This protein binds this small molecule.
Small molecule (SMILES): CC(=O)N[C@@H]1[C@@H](O)[C@H](O)[C@@H](CO)O[C@H]1O

Sequence of chain 1.C:
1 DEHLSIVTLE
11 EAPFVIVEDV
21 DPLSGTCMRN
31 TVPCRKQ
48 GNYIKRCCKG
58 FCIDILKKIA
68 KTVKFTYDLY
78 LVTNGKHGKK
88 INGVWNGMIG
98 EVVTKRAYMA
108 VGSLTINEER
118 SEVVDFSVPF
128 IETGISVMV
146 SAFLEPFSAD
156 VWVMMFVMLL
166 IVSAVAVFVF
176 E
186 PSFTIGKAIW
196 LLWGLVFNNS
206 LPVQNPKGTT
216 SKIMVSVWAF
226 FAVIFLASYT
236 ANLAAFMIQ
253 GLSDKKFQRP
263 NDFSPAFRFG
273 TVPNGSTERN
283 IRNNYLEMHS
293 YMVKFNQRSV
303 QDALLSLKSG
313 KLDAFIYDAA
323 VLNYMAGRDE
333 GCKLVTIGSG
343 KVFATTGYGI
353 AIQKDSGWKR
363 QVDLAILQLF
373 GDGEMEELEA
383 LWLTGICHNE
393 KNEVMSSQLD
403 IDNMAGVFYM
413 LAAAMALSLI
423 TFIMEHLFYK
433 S

Binding-site contacts:
Ligand atom O5 contacts residue ASN276 of chain 1.C at 2.1 Å (h-bond).
Ligand atom C3 contacts residue ASN276 of chain 1.C at 4.4 Å.
Ligand atom C5 contacts residue ASN276 of chain 1.C at 3.1 Å.
Ligand atom C6 contacts residue ASN276 of chain 1.C at 3.1 Å.
Ligand atom O6 contacts residue ASN276 of chain 1.C at 4.3 Å.
Ligand atom O1 contacts residue ASN276 of chain 1.C at 3.0 Å (h-bond).
Ligand atom C1 contacts residue ASN276 of chain 1.C at 3.0 Å.
Ligand atom C2 contacts residue ASN276 of chain 1.C at 3.7 Å.
Ligand atom O7 contacts residue ASN276 of chain 1.C at 4.2 Å.
Ligand atom C4 contacts residue ASN276 of chain 1.C at 3.8 Å.
Ligand atom O1 contacts residue PRO275 of chain 1.C at 3.6 Å.